Binding-site contacts:
Ligand atom O contacts residue TYR192 of chain 13.A at 3.9 Å.
Ligand atom C contacts residue TYR210 of chain 13.A at 4.1 Å (hydrophobic).
Ligand atom C10 contacts residue MET216 of chain 13.A at 3.6 Å (hydrophobic).
Ligand atom C2 contacts residue TYR146 of chain 13.A at 3.9 Å (hydrophobic).
Ligand atom C2 contacts residue ILE183 of chain 13.A at 4.2 Å (hydrophobic).
Ligand atom C contacts residue TYR192 of chain 13.A at 4.2 Å (hydrophobic).
Ligand atom C7 contacts residue VAL117 of chain 13.A at 4.3 Å (hydrophobic).
Ligand atom C1 contacts residue VAL119 of chain 13.A at 4.2 Å (hydrophobic).
Ligand atom OXT contacts residue TYR210 of chain 13.A at 3.0 Å (h-bond).
Ligand atom C4 contacts residue ILE183 of chain 13.A at 4.2 Å (hydrophobic).
Ligand atom O contacts residue LEU107 of chain 13.A at 4.4 Å.
Ligand atom O contacts residue VAL113 of chain 13.A at 4.0 Å.
Ligand atom C contacts residue ASN194 of chain 13.A at 4.0 Å.
Ligand atom C5 contacts residue ILE95 of chain 13.A at 3.8 Å (hydrophobic).
Ligand atom C5 contacts residue PHE240 of chain 13.A at 4.1 Å (hydrophobic).
Ligand atom OXT contacts residue MET216 of chain 13.A at 4.2 Å.
Ligand atom O contacts residue ASN194 of chain 13.A at 3.0 Å (h-bond).
Ligand atom C7 contacts residue PHE240 of chain 13.A at 3.9 Å (hydrophobic).
Ligand atom CA2 contacts residue PHE115 of chain 13.A at 4.3 Å (hydrophobic).
Ligand atom C5 contacts residue ILE183 of chain 13.A at 4.4 Å (hydrophobic).
Ligand atom C8 contacts residue TYR192 of chain 13.A at 3.6 Å (hydrophobic).
Ligand atom C6 contacts residue ILE95 of chain 13.A at 4.1 Å (hydrophobic).
Ligand atom C9 contacts residue PHE240 of chain 13.A at 4.1 Å (hydrophobic).
Ligand atom C1 contacts residue ILE183 of chain 13.A at 4.2 Å (hydrophobic).
Ligand atom C1 contacts residue ILE219 of chain 13.A at 4.1 Å (hydrophobic).
Ligand atom C9 contacts residue PHE115 of chain 13.A at 4.1 Å (hydrophobic).
Ligand atom C4 contacts residue ILE95 of chain 13.A at 4.0 Å (hydrophobic).
Ligand atom N contacts residue MET181 of chain 13.A at 3.9 Å.
Ligand atom C7 contacts residue TYR192 of chain 13.A at 4.4 Å (hydrophobic).
Ligand atom C3 contacts residue ILE183 of chain 13.A at 3.7 Å (hydrophobic).
Ligand atom C3 contacts residue ILE95 of chain 13.A at 4.2 Å (hydrophobic).
Ligand atom N contacts residue ILE219 of chain 13.A at 4.0 Å.
Ligand atom OXT contacts residue ASN194 of chain 13.A at 4.3 Å.
Ligand atom C10 contacts residue TYR192 of chain 13.A at 4.3 Å (hydrophobic).
Ligand atom N contacts residue TYR146 of chain 13.A at 4.1 Å.
Ligand atom C2 contacts residue ILE95 of chain 13.A at 3.8 Å (hydrophobic).
Ligand atom C9 contacts residue TYR192 of chain 13.A at 4.1 Å (hydrophobic).
Ligand atom C8 contacts residue MET216 of chain 13.A at 3.9 Å (hydrophobic).
Ligand atom C6 contacts residue TYR192 of chain 13.A at 4.4 Å (hydrophobic).
Ligand atom C7 contacts residue ILE95 of chain 13.A at 4.3 Å (hydrophobic).

The protein below binds the small molecule below.
Small molecule (SMILES): NCCCCCCCCCCCC(=O)O

Sequence of chain 13.A:
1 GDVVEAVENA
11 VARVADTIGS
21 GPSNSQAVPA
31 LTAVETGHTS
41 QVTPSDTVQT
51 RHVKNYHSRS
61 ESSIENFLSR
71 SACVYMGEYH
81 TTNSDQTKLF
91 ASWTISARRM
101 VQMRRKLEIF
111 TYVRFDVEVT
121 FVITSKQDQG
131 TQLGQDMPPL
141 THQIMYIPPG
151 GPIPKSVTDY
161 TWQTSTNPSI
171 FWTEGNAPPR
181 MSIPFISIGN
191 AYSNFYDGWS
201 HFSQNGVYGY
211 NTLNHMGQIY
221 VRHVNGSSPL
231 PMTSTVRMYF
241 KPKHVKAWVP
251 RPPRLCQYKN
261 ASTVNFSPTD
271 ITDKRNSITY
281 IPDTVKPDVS